Sequence of chain 2.U:
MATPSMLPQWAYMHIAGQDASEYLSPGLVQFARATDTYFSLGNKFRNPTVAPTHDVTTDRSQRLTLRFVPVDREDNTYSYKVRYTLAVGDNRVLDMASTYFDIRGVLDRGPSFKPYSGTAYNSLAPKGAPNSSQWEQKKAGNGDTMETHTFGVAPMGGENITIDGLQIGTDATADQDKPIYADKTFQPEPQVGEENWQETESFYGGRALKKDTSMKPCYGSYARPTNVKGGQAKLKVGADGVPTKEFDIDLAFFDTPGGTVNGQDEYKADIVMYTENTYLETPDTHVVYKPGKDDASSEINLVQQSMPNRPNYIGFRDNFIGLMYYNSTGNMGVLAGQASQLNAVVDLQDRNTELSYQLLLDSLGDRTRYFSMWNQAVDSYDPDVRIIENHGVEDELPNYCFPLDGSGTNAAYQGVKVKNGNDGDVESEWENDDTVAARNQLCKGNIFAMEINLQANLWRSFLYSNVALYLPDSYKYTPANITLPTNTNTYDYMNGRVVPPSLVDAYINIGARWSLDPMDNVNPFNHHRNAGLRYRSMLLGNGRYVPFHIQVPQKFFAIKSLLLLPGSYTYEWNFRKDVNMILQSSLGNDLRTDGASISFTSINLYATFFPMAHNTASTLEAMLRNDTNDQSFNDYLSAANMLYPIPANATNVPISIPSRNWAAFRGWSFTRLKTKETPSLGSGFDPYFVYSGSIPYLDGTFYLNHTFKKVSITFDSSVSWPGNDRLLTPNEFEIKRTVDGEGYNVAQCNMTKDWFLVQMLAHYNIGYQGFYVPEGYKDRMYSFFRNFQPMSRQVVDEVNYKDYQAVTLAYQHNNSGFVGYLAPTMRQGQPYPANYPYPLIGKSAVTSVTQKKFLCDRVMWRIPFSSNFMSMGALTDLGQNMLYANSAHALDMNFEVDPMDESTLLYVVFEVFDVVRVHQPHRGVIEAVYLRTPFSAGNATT

Sequence of chain 2.T:
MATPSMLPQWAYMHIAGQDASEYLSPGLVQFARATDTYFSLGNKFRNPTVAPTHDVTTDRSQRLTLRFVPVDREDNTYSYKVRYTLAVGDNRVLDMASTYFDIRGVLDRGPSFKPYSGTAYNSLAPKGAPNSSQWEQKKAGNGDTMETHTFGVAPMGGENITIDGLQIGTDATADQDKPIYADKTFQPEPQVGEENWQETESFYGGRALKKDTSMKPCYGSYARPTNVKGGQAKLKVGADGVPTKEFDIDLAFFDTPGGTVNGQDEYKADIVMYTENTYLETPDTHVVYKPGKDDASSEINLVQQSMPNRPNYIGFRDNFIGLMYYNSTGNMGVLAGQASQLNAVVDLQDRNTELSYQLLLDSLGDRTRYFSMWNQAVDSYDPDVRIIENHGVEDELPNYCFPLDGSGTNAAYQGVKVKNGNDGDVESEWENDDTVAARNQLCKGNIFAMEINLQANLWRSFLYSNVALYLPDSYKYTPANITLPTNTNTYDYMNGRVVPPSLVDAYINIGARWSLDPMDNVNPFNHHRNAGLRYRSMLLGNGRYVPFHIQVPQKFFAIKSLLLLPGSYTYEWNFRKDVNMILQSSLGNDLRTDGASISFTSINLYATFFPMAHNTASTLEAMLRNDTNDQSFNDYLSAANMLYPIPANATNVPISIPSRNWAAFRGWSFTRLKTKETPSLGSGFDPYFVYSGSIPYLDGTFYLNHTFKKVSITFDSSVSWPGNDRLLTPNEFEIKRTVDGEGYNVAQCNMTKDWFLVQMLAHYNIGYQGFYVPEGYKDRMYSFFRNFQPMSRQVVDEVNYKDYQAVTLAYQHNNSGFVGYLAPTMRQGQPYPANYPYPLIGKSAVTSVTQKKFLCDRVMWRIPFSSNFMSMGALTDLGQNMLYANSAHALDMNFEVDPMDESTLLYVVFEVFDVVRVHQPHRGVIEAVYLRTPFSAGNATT

Binding-site contacts:
Ligand atom CZ contacts residue ASN634 of chain 2.T at 3.8 Å.
Ligand atom CD1 contacts residue ARG33 of chain 2.U at 3.8 Å.
Ligand atom O contacts residue ARG666 of chain 2.T at 3.1 Å (salt-bridge).
Ligand atom ND2 contacts residue ARG666 of chain 2.T at 3.4 Å (salt-bridge).
Ligand atom CE1 contacts residue ASN634 of chain 2.T at 3.4 Å.
Ligand atom OD1 contacts residue ALA762 of chain 2.T at 3.5 Å.
Ligand atom CG1 contacts residue GLU911 of chain 2.T at 3.7 Å.
Ligand atom O contacts residue GLU911 of chain 2.T at 3.1 Å (salt-bridge).
Ligand atom CD1 contacts residue ALA20 of chain 2.U at 3.7 Å (hydrophobic).
Ligand atom OD1 contacts residue ARG862 of chain 2.T at 3.1 Å.
Ligand atom CA contacts residue GLY42 of chain 2.U at 3.6 Å.
Ligand atom CA contacts residue GLU911 of chain 2.T at 3.8 Å.
Ligand atom CB contacts residue GLY42 of chain 2.U at 3.5 Å.
Ligand atom CB contacts residue PHE45 of chain 2.U at 3.3 Å (hydrophobic).
Ligand atom O contacts residue TYR636 of chain 2.T at 3.1 Å (h-bond).
Ligand atom N contacts residue PHE45 of chain 2.U at 3.4 Å (h-bond).
Ligand atom N contacts residue GLY42 of chain 2.U at 3.2 Å (h-bond).
Ligand atom N contacts residue TYR636 of chain 2.T at 3.8 Å.
Ligand atom CD1 contacts residue SER21 of chain 2.U at 3.6 Å.
Ligand atom O contacts residue GLY42 of chain 2.U at 2.9 Å (h-bond).
Ligand atom CG2 contacts residue LEU637 of chain 2.T at 3.8 Å (hydrophobic).
Ligand atom CD1 contacts residue ASN634 of chain 2.T at 3.6 Å.
Ligand atom N contacts residue ARG46 of chain 2.U at 3.5 Å (salt-bridge).
Ligand atom N contacts residue SER871 of chain 2.T at 3.5 Å (h-bond).
Ligand atom CD1 contacts residue LEU637 of chain 2.T at 3.7 Å (hydrophobic).
Ligand atom CA contacts residue ASN47 of chain 2.U at 3.8 Å.
Ligand atom OD1 contacts residue ALA874 of chain 2.T at 3.8 Å.
Ligand atom OD2 contacts residue PRO864 of chain 2.T at 3.7 Å.
Ligand atom O contacts residue TYR636 of chain 2.T at 3.5 Å (h-bond).
Ligand atom CA contacts residue PHE45 of chain 2.U at 3.6 Å (hydrophobic).
Ligand atom O contacts residue ARG46 of chain 2.U at 3.5 Å (salt-bridge).
Ligand atom CA contacts residue TYR636 of chain 2.T at 3.7 Å (hydrophobic).
Ligand atom C contacts residue GLY42 of chain 2.U at 3.5 Å.
Ligand atom CB contacts residue GLY42 of chain 2.U at 3.7 Å.
Ligand atom OD2 contacts residue SER871 of chain 2.T at 3.2 Å (h-bond).
Ligand atom C contacts residue GLU911 of chain 2.T at 3.3 Å.
Ligand atom CZ contacts residue PHE633 of chain 2.T at 3.7 Å (hydrophobic).
Ligand atom N contacts residue ASN47 of chain 2.U at 3.8 Å.
Ligand atom CG2 contacts residue TYR636 of chain 2.T at 3.4 Å (hydrophobic).
Ligand atom O contacts residue ASN47 of chain 2.U at 3.3 Å (h-bond).

This protein binds this small molecule.
Small molecule (SMILES): CC[C@H](C)[C@H](NC(=O)[C@@H](N)CC(=O)O)C(=O)N[C@@H](CC(N)=O)C(=O)N[C@@H](Cc1ccccc1)C(=O)N[C@@H](CO)C(=O)N[C@@H](CO)C(=O)N[C@H](C=O)CC(C)C